Binding-site contacts:
Ligand atom PA contacts residue MN1 of chain 1.D at 3.3 Å.
Ligand atom O3G contacts residue LYS76 of chain 1.A at 3.4 Å (salt-bridge).
Ligand atom C5 contacts residue LEU72 of chain 1.A at 3.6 Å (hydrophobic).
Ligand atom O2B contacts residue ARG113 of chain 1.A at 2.7 Å (salt-bridge).
Ligand atom C4 contacts residue PHE5 of chain 1.A at 3.6 Å (hydrophobic).
Ligand atom O2B contacts residue TYR173 of chain 1.A at 3.6 Å.
Ligand atom O2' contacts residue MET140 of chain 1.A at 3.2 Å.
Ligand atom O3G contacts residue SER172 of chain 1.A at 3.5 Å.
Ligand atom PG contacts residue MN1 of chain 1.D at 3.4 Å.
Ligand atom O3A contacts residue ARG63 of chain 1.A at 3.4 Å (salt-bridge).
Ligand atom O1A contacts residue ARG63 of chain 1.A at 3.0 Å (salt-bridge).
Ligand atom C8 contacts residue PHE5 of chain 1.A at 3.7 Å (hydrophobic).
Ligand atom O2A contacts residue GLU12 of chain 1.A at 3.6 Å.
Ligand atom C3' contacts residue GLU10 of chain 1.A at 3.4 Å.
Ligand atom O3A contacts residue MN1 of chain 1.D at 3.6 Å.
Ligand atom O2A contacts residue MN1 of chain 1.D at 2.1 Å.
Ligand atom O1A contacts residue ARG113 of chain 1.A at 2.8 Å (salt-bridge).
Ligand atom O2A contacts residue GLU136 of chain 1.A at 3.5 Å (salt-bridge).
Ligand atom O2B contacts residue GLU136 of chain 1.A at 3.4 Å (salt-bridge).
Ligand atom O1G contacts residue MN1 of chain 1.D at 2.1 Å.
Ligand atom O2A contacts residue GLU10 of chain 1.A at 3.4 Å (salt-bridge).
Ligand atom N3 contacts residue PHE5 of chain 1.A at 3.7 Å.
Ligand atom O2G contacts residue LYS14 of chain 1.A at 3.0 Å (salt-bridge).
Ligand atom PB contacts residue MN1 of chain 1.D at 3.2 Å.
Ligand atom C2 contacts residue PHE5 of chain 1.A at 3.7 Å (hydrophobic).
Ligand atom O2G contacts residue SER172 of chain 1.A at 3.3 Å.
Ligand atom O2' contacts residue GLU10 of chain 1.A at 3.6 Å.
Ligand atom O1G contacts residue GLU136 of chain 1.A at 3.6 Å (salt-bridge).
Ligand atom N7 contacts residue PHE5 of chain 1.A at 3.6 Å.
Ligand atom C2' contacts residue GLU10 of chain 1.A at 3.7 Å.
Ligand atom O1B contacts residue ARG63 of chain 1.A at 3.2 Å (salt-bridge).
Ligand atom O2B contacts residue MN1 of chain 1.D at 2.2 Å.
Ligand atom O1B contacts residue TYR173 of chain 1.A at 3.7 Å.
Ligand atom C5' contacts residue ARG63 of chain 1.A at 3.5 Å.
Ligand atom C4' contacts residue CYS83 of chain 1.A at 3.4 Å (hydrophobic).
Ligand atom O1G contacts residue GLU12 of chain 1.A at 3.6 Å (salt-bridge).
Ligand atom O2G contacts residue TYR173 of chain 1.A at 2.8 Å (h-bond).
Ligand atom O1B contacts residue LYS111 of chain 1.A at 3.0 Å (salt-bridge).
Ligand atom O3B contacts residue MN1 of chain 1.D at 3.6 Å.
Ligand atom O3B contacts residue TYR173 of chain 1.A at 3.5 Å.

Sequence of chain 1.A:
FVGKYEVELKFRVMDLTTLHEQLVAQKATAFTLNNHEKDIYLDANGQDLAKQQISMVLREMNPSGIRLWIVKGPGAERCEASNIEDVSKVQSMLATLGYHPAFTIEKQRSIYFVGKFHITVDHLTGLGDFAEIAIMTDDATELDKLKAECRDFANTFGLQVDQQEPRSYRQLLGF

This protein binds this small molecule.
Small molecule (SMILES): Nc1ncnc2c1ncn2[C@@H]1O[C@H](CO[P](=O)(O)O[P](=O)(O)OP(=O)(O)O)C[C@H]1O